The protein below binds the small molecule below.
Small molecule (SMILES): CC(=O)N[C@@H]1[C@@H](O)[C@H](O)[C@@H](CO)O[C@H]1O

Sequence of chain 1.N:
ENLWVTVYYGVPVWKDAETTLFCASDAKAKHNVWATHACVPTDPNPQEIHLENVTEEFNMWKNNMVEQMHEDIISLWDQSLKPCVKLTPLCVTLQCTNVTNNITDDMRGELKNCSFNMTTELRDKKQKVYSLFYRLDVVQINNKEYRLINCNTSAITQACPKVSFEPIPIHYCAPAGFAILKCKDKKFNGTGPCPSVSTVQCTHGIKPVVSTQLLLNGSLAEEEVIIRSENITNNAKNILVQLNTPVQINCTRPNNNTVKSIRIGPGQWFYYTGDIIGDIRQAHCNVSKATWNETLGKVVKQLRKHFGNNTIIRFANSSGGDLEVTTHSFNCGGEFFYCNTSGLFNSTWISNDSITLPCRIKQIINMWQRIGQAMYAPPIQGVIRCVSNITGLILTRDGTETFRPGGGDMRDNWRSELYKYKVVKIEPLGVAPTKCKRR

Binding-site contacts:
Ligand atom O6 contacts residue NAG1 of chain 1.SB at 3.8 Å.
Ligand atom C5 contacts residue SER357 of chain 1.N at 3.7 Å.
Ligand atom C5 contacts residue ASN355 of chain 1.N at 3.7 Å.
Ligand atom O5 contacts residue ASN355 of chain 1.N at 2.4 Å (h-bond).
Ligand atom O5 contacts residue SER357 of chain 1.N at 3.7 Å.
Ligand atom N2 contacts residue ASN355 of chain 1.N at 2.9 Å (h-bond).
Ligand atom C2 contacts residue ASN355 of chain 1.N at 2.5 Å.
Ligand atom O6 contacts residue SER357 of chain 1.N at 4.5 Å.
Ligand atom C3 contacts residue ASN355 of chain 1.N at 3.8 Å.
Ligand atom C6 contacts residue NAG1 of chain 1.SB at 4.3 Å.
Ligand atom C1 contacts residue SER357 of chain 1.N at 3.3 Å.
Ligand atom O7 contacts residue ASN355 of chain 1.N at 3.8 Å.
Ligand atom C6 contacts residue SER357 of chain 1.N at 4.4 Å.
Ligand atom C7 contacts residue ASN355 of chain 1.N at 3.5 Å.
Ligand atom C3 contacts residue SER357 of chain 1.N at 4.2 Å.
Ligand atom C2 contacts residue SER357 of chain 1.N at 4.2 Å.
Ligand atom C1 contacts residue ASN355 of chain 1.N at 1.4 Å.
Ligand atom C4 contacts residue ASN355 of chain 1.N at 4.2 Å.